A small-molecule ligand and the protein it binds are described below.
Small molecule (SMILES): C[C@H](O)[C@H](N)[C@@H]1O[C@](O)(C(=O)O)C[C@H](O)[C@@H]1N

Sequence of chain 1.K:
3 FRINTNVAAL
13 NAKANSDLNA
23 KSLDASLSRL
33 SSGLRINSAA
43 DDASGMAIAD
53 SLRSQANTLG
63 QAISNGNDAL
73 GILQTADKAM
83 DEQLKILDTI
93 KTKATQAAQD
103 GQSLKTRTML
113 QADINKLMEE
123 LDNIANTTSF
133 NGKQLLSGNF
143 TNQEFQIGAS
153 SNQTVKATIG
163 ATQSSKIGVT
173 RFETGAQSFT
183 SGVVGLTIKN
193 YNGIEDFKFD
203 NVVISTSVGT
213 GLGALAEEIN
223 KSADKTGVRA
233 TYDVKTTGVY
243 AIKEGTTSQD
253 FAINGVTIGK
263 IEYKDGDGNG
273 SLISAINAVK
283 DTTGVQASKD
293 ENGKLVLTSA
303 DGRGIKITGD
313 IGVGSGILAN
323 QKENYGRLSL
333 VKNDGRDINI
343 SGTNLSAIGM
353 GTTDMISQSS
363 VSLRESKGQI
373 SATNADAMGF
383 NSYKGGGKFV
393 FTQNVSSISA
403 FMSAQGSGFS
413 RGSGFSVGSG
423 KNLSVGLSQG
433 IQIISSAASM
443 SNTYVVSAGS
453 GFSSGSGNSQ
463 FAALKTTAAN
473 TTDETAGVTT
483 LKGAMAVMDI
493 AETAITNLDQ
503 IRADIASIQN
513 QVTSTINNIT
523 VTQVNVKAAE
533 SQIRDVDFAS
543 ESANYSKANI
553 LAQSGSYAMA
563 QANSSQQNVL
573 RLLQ

Binding-site contacts:
Ligand atom C2 contacts residue SER343 of chain 1.K at 1.5 Å.
Ligand atom C2 contacts residue GLY344 of chain 1.K at 4.4 Å.
Ligand atom C1 contacts residue LYS191 of chain 1.K at 4.1 Å.
Ligand atom O1A contacts residue LYS191 of chain 1.K at 3.6 Å.
Ligand atom C6 contacts residue SER343 of chain 1.K at 3.0 Å.
Ligand atom O8 contacts residue SER343 of chain 1.K at 4.4 Å.
Ligand atom C1 contacts residue SER343 of chain 1.K at 2.4 Å.
Ligand atom O6 contacts residue SER343 of chain 1.K at 2.2 Å (h-bond).
Ligand atom O1B contacts residue LYS191 of chain 1.K at 3.9 Å.
Ligand atom C3 contacts residue GLY344 of chain 1.K at 4.1 Å.
Ligand atom O1B contacts residue SER343 of chain 1.K at 3.5 Å (h-bond).
Ligand atom C7 contacts residue SER343 of chain 1.K at 4.2 Å.
Ligand atom C5 contacts residue SER343 of chain 1.K at 3.8 Å.
Ligand atom C4 contacts residue SER343 of chain 1.K at 3.4 Å.
Ligand atom O8 contacts residue LYS191 of chain 1.K at 4.5 Å.
Ligand atom O1A contacts residue SER343 of chain 1.K at 2.5 Å (h-bond).
Ligand atom O1A contacts residue THR189 of chain 1.K at 4.3 Å.
Ligand atom C3 contacts residue SER343 of chain 1.K at 2.7 Å.